The protein below binds the small molecule below.
Small molecule (SMILES): CC(=O)C(=O)O

Sequence of chain 1.H:
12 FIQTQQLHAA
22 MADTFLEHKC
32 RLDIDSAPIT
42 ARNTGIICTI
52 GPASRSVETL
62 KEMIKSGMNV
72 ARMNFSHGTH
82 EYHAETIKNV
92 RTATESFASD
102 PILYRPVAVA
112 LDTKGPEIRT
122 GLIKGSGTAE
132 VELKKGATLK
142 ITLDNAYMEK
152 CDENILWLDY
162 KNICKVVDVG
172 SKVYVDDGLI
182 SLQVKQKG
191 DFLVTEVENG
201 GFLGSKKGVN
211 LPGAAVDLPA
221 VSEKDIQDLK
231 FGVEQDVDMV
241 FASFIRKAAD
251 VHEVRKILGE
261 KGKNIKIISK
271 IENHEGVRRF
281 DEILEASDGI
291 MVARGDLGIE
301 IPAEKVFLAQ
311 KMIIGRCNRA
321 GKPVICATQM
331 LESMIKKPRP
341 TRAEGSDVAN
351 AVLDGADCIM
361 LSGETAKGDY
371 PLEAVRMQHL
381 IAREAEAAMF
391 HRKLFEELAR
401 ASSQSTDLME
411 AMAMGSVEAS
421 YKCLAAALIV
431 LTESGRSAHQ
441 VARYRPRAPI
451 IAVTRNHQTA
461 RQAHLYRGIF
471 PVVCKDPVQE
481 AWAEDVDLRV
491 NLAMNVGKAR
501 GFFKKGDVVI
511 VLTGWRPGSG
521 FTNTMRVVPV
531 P

Binding-site contacts:
Ligand atom O contacts residue ALA293 of chain 1.H at 3.2 Å.
Ligand atom CB contacts residue ALA293 of chain 1.H at 4.0 Å (hydrophobic).
Ligand atom O3 contacts residue MN1 of chain 1.BC at 2.2 Å.
Ligand atom CB contacts residue MET291 of chain 1.H at 4.0 Å (hydrophobic).
Ligand atom O3 contacts residue ALA293 of chain 1.H at 4.2 Å.
Ligand atom C contacts residue THR328 of chain 1.H at 3.9 Å.
Ligand atom CA contacts residue MN1 of chain 1.BC at 2.8 Å.
Ligand atom O contacts residue THR328 of chain 1.H at 3.0 Å (h-bond).
Ligand atom OXT contacts residue ASP296 of chain 1.H at 2.6 Å (salt-bridge).
Ligand atom C contacts residue MN1 of chain 1.BC at 2.7 Å.
Ligand atom CA contacts residue THR328 of chain 1.H at 4.1 Å.
Ligand atom C contacts residue GLY295 of chain 1.H at 4.0 Å.
Ligand atom OXT contacts residue ALA293 of chain 1.H at 4.2 Å.
Ligand atom O contacts residue ARG294 of chain 1.H at 3.7 Å.
Ligand atom CA contacts residue GLU272 of chain 1.H at 3.9 Å.
Ligand atom CB contacts residue LYS270 of chain 1.H at 3.7 Å.
Ligand atom O3 contacts residue GLU272 of chain 1.H at 3.4 Å (salt-bridge).
Ligand atom CB contacts residue THR328 of chain 1.H at 3.4 Å.
Ligand atom O3 contacts residue ASP296 of chain 1.H at 4.2 Å.
Ligand atom O3 contacts residue LYS270 of chain 1.H at 2.6 Å (salt-bridge).
Ligand atom OXT contacts residue MN1 of chain 1.BC at 2.0 Å.
Ligand atom O contacts residue ASP296 of chain 1.H at 3.7 Å.
Ligand atom C contacts residue ASP296 of chain 1.H at 3.9 Å.
Ligand atom O contacts residue MN1 of chain 1.BC at 4.0 Å.
Ligand atom C contacts residue ALA293 of chain 1.H at 3.8 Å (hydrophobic).
Ligand atom CA contacts residue ALA293 of chain 1.H at 3.8 Å (hydrophobic).
Ligand atom CB contacts residue ARG73 of chain 1.H at 4.0 Å.
Ligand atom O contacts residue GLY295 of chain 1.H at 2.9 Å (h-bond).
Ligand atom CB contacts residue MET360 of chain 1.H at 4.2 Å (hydrophobic).
Ligand atom OXT contacts residue GLU272 of chain 1.H at 3.3 Å (salt-bridge).
Ligand atom CB contacts residue MN1 of chain 1.BC at 4.3 Å.
Ligand atom C contacts residue GLU272 of chain 1.H at 3.7 Å.
Ligand atom OXT contacts residue GLY295 of chain 1.H at 4.0 Å.
Ligand atom CA contacts residue LYS270 of chain 1.H at 3.6 Å.